Binding-site contacts:
Ligand atom C2' contacts residue PRO158 of chain 1.B at 3.4 Å (hydrophobic).
Ligand atom C5' contacts residue GLY93 of chain 1.B at 3.4 Å.
Ligand atom O2' contacts residue VAL123 of chain 1.B at 3.2 Å.
Ligand atom C5' contacts residue ALA92 of chain 1.B at 3.4 Å (hydrophobic).
Ligand atom N9 contacts residue PRO158 of chain 1.B at 3.3 Å (h-bond).
Ligand atom C8 contacts residue TRP125 of chain 1.B at 3.5 Å (hydrophobic).
Ligand atom OP2 contacts residue ARG45 of chain 1.B at 3.0 Å (salt-bridge).
Ligand atom OP1 contacts residue ARG17 of chain 1.B at 2.9 Å (salt-bridge).
Ligand atom P contacts residue GLY13 of chain 1.B at 3.5 Å.
Ligand atom C4 contacts residue TRP125 of chain 1.B at 3.2 Å (hydrophobic).
Ligand atom N3 contacts residue THR91 of chain 1.B at 3.6 Å.
Ligand atom OP2 contacts residue HIS48 of chain 1.B at 2.6 Å (h-bond).
Ligand atom O2' contacts residue ARG39 of chain 1.B at 3.3 Å.
Ligand atom C4 contacts residue PRO158 of chain 1.B at 3.2 Å (hydrophobic).
Ligand atom N7 contacts residue TRP125 of chain 1.B at 3.3 Å.
Ligand atom O2' contacts residue PRO158 of chain 1.B at 2.7 Å (h-bond).
Ligand atom O5' contacts residue GLY13 of chain 1.B at 2.9 Å (h-bond).
Ligand atom OP1 contacts residue SER94 of chain 1.B at 3.0 Å (h-bond).
Ligand atom C4' contacts residue TRP125 of chain 1.B at 3.5 Å (hydrophobic).
Ligand atom N3 contacts residue TRP125 of chain 1.B at 3.4 Å.
Ligand atom O3' contacts residue THR91 of chain 1.B at 3.4 Å.
Ligand atom OP2 contacts residue GLN47 of chain 1.B at 3.3 Å (h-bond).
Ligand atom C2' contacts residue ARG36 of chain 1.B at 3.5 Å.
Ligand atom O4' contacts residue TRP125 of chain 1.B at 3.2 Å.
Ligand atom N3 contacts residue PRO158 of chain 1.B at 3.4 Å (h-bond).
Ligand atom C5 contacts residue TRP125 of chain 1.B at 3.3 Å (hydrophobic).
Ligand atom OP1 contacts residue GLN47 of chain 1.B at 2.9 Å (h-bond).
Ligand atom O4' contacts residue TYR157 of chain 1.B at 3.4 Å.
Ligand atom OP2 contacts residue ARG17 of chain 1.B at 2.8 Å (salt-bridge).
Ligand atom N9 contacts residue TRP125 of chain 1.B at 3.3 Å.
Ligand atom O2' contacts residue ALA92 of chain 1.B at 3.3 Å (h-bond).
Ligand atom C4' contacts residue ALA92 of chain 1.B at 3.4 Å (hydrophobic).
Ligand atom N6 contacts residue PRO40 of chain 1.B at 3.5 Å.
Ligand atom C6 contacts residue TRP125 of chain 1.B at 3.6 Å (hydrophobic).
Ligand atom OP1 contacts residue THR91 of chain 1.B at 2.7 Å (h-bond).
Ligand atom OP1 contacts residue GLY13 of chain 1.B at 3.4 Å (h-bond).
Ligand atom OP1 contacts residue TYR157 of chain 1.B at 2.5 Å (h-bond).
Ligand atom O5' contacts residue ARG36 of chain 1.B at 3.1 Å (salt-bridge).
Ligand atom O2' contacts residue SER124 of chain 1.B at 2.7 Å (h-bond).
Ligand atom O2' contacts residue ARG36 of chain 1.B at 2.9 Å (salt-bridge).

A small-molecule ligand and the protein it binds are described below.
Small molecule (SMILES): Nc1ccn([C@@H]2O[C@H](CO[P](=O)(O)O[C@H]3[C@@H](O)[C@H](n4cnc5c4NC=NC5N)O[C@@H]3CO)[C@@H](O[P](=O)(O)OC[C@H]3O[C@@H](n4cnc5c4NC=NC5N)[C@H](O)[C@@H]3O[P](=O)(O)OC[C@H]3O[C@@H](n4cnc5c4NC=NC5N)[C@H](O)[C@@H]3O[P](=O)(O)OC[C@H]3O[C@@H](n4cnc5c4NC=NC5N)[C@H](O)[C@@H]3OP(=O)(O)O)[C@H]2O)c(=O)n1

Sequence of chain 1.B:
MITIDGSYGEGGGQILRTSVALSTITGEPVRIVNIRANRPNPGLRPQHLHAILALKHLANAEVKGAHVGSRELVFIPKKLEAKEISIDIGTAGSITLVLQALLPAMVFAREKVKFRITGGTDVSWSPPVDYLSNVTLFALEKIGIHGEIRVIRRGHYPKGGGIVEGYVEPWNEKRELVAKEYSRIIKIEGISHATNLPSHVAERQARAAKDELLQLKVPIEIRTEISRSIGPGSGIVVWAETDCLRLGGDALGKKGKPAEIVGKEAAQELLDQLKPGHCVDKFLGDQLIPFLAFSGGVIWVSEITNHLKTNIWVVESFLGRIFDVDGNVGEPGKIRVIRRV